Binding-site contacts:
Ligand atom O contacts residue GLU104 of chain 2.A at 3.2 Å (salt-bridge).
Ligand atom CA contacts residue GLU104 of chain 2.A at 3.7 Å.
Ligand atom CA contacts residue GLN93 of chain 2.A at 3.5 Å.
Ligand atom CA contacts residue LEU92 of chain 2.A at 4.0 Å (hydrophobic).
Ligand atom C contacts residue GLU104 of chain 2.A at 3.8 Å.
Ligand atom CB contacts residue GLN93 of chain 2.A at 3.5 Å.
Ligand atom C contacts residue LEU92 of chain 2.A at 3.7 Å (hydrophobic).
Ligand atom C contacts residue TRP108 of chain 2.A at 3.9 Å (hydrophobic).
Ligand atom N contacts residue GLU104 of chain 2.A at 3.0 Å (salt-bridge).
Ligand atom CG2 contacts residue SER94 of chain 2.A at 4.0 Å.
Ligand atom CG2 contacts residue GLN93 of chain 2.A at 3.9 Å.
Ligand atom CA contacts residue GLN93 of chain 2.A at 3.4 Å.
Ligand atom CD1 contacts residue LEU92 of chain 2.A at 3.8 Å (hydrophobic).
Ligand atom CB contacts residue TRP95 of chain 2.A at 3.7 Å (hydrophobic).
Ligand atom C contacts residue GLY91 of chain 2.A at 3.7 Å.
Ligand atom CA contacts residue GLY91 of chain 2.A at 3.3 Å.
Ligand atom O contacts residue TRP108 of chain 2.A at 3.1 Å (h-bond).
Ligand atom CD contacts residue TRP108 of chain 2.A at 3.6 Å (hydrophobic).
Ligand atom CB contacts residue GLN93 of chain 2.A at 3.8 Å.
Ligand atom CD1 contacts residue GLY91 of chain 2.A at 3.7 Å.
Ligand atom CG1 contacts residue GLN93 of chain 2.A at 3.8 Å.
Ligand atom N contacts residue GLY91 of chain 2.A at 3.2 Å (h-bond).
Ligand atom CA contacts residue ASP99 of chain 2.A at 3.6 Å.
Ligand atom N contacts residue SER94 of chain 2.A at 4.0 Å.
Ligand atom CG contacts residue TRP108 of chain 2.A at 3.5 Å (hydrophobic).
Ligand atom CG1 contacts residue GLY91 of chain 2.A at 3.7 Å.
Ligand atom CB contacts residue GLU104 of chain 2.A at 3.7 Å.
Ligand atom O contacts residue LEU92 of chain 2.A at 3.4 Å.
Ligand atom CD1 contacts residue VAL83 of chain 2.A at 4.0 Å (hydrophobic).
Ligand atom CG2 contacts residue GLN93 of chain 2.A at 3.7 Å.
Ligand atom CA contacts residue GLN93 of chain 2.A at 4.0 Å.
Ligand atom CB contacts residue ASP99 of chain 2.A at 3.8 Å.
Ligand atom CA contacts residue SER94 of chain 2.A at 3.6 Å.
Ligand atom N contacts residue LEU92 of chain 2.A at 3.8 Å.
Ligand atom C contacts residue GLN93 of chain 2.A at 3.7 Å.
Ligand atom N contacts residue GLN93 of chain 2.A at 3.0 Å (h-bond).
Ligand atom CD1 contacts residue LYS82 of chain 2.A at 3.8 Å.
Ligand atom N contacts residue ASP99 of chain 2.A at 2.7 Å (salt-bridge).
Ligand atom CG1 contacts residue LEU92 of chain 2.A at 3.8 Å (hydrophobic).
Ligand atom O contacts residue GLN93 of chain 2.A at 2.9 Å (h-bond).

Sequence of chain 2.A:
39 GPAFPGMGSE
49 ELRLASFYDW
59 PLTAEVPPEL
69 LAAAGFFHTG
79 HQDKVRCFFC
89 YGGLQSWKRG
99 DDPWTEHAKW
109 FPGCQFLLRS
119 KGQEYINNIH

Sequence of chain 1.B:
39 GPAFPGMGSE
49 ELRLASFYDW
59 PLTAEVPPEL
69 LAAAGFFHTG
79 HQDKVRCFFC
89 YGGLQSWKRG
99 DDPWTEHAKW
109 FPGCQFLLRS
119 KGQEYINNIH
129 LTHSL

This small molecule binds to this protein.
Small molecule (SMILES): CC[C@H](C)[C@@H](C=O)NC(=O)[C@@H]1CCCN1C(=O)[C@@H](NC(=O)[C@H](C)N)C(C)C